A small-molecule ligand and the protein it binds are described below.
Small molecule (SMILES): C[C@H](N)C(=O)N1CCC[C@H]1C(=O)N[C@H](C(=O)O)[C@@H](C)O

Sequence of chain 1.A:
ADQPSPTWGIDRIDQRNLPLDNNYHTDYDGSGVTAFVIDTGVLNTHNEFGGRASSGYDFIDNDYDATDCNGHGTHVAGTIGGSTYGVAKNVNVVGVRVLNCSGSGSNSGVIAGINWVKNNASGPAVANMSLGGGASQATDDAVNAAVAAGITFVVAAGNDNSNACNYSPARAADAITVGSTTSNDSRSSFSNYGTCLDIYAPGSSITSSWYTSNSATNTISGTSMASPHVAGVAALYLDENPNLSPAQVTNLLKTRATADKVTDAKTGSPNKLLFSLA

Binding-site contacts:
Ligand atom O contacts residue ASN159 of chain 1.A at 2.9 Å (h-bond).
Ligand atom CB contacts residue ASN159 of chain 1.A at 3.7 Å.
Ligand atom CB contacts residue GLY222 of chain 1.A at 4.3 Å.
Ligand atom O contacts residue SER221 of chain 1.A at 3.7 Å.
Ligand atom C contacts residue SER224 of chain 1.A at 3.3 Å.
Ligand atom C contacts residue HIS72 of chain 1.A at 3.8 Å.
Ligand atom C contacts residue ASN159 of chain 1.A at 3.6 Å.
Ligand atom C contacts residue GLY222 of chain 1.A at 4.4 Å.
Ligand atom O contacts residue SER224 of chain 1.A at 3.1 Å.
Ligand atom C contacts residue SER221 of chain 1.A at 3.4 Å.
Ligand atom CB contacts residue SER221 of chain 1.A at 3.8 Å.
Ligand atom O contacts residue THR223 of chain 1.A at 4.1 Å.
Ligand atom N contacts residue SER221 of chain 1.A at 2.8 Å (h-bond).
Ligand atom CA contacts residue SER221 of chain 1.A at 3.8 Å.
Ligand atom O contacts residue ASN159 of chain 1.A at 3.8 Å.
Ligand atom N contacts residue SER221 of chain 1.A at 4.3 Å.
Ligand atom N contacts residue ASN159 of chain 1.A at 3.4 Å (h-bond).
Ligand atom N contacts residue GLY222 of chain 1.A at 4.1 Å.
Ligand atom CA contacts residue ASN159 of chain 1.A at 3.7 Å.
Ligand atom O contacts residue HIS72 of chain 1.A at 4.4 Å.
Ligand atom OG1 contacts residue HIS72 of chain 1.A at 4.1 Å.
Ligand atom O contacts residue MET225 of chain 1.A at 4.2 Å.
Ligand atom CG contacts residue ASN159 of chain 1.A at 3.9 Å.
Ligand atom CB contacts residue HIS72 of chain 1.A at 4.1 Å.
Ligand atom CB contacts residue PHE190 of chain 1.A at 3.7 Å (hydrophobic).
Ligand atom OG1 contacts residue SER221 of chain 1.A at 3.5 Å (h-bond).
Ligand atom OG1 contacts residue ILE220 of chain 1.A at 3.9 Å.
Ligand atom CG contacts residue PHE190 of chain 1.A at 3.8 Å (hydrophobic).
Ligand atom OXT contacts residue SER224 of chain 1.A at 2.7 Å (h-bond).
Ligand atom O contacts residue SER221 of chain 1.A at 4.2 Å.
Ligand atom CA contacts residue SER221 of chain 1.A at 3.1 Å.
Ligand atom CA contacts residue ASN159 of chain 1.A at 4.2 Å.
Ligand atom CB contacts residue SER221 of chain 1.A at 4.3 Å.
Ligand atom C contacts residue SER221 of chain 1.A at 4.2 Å.
Ligand atom OG1 contacts residue MET225 of chain 1.A at 3.9 Å.
Ligand atom C contacts residue ASN159 of chain 1.A at 3.4 Å.
Ligand atom OXT contacts residue HIS72 of chain 1.A at 2.9 Å (h-bond).
Ligand atom O contacts residue GLY222 of chain 1.A at 3.2 Å.
Ligand atom OXT contacts residue ASN159 of chain 1.A at 4.1 Å.